Sequence of chain 1.D:
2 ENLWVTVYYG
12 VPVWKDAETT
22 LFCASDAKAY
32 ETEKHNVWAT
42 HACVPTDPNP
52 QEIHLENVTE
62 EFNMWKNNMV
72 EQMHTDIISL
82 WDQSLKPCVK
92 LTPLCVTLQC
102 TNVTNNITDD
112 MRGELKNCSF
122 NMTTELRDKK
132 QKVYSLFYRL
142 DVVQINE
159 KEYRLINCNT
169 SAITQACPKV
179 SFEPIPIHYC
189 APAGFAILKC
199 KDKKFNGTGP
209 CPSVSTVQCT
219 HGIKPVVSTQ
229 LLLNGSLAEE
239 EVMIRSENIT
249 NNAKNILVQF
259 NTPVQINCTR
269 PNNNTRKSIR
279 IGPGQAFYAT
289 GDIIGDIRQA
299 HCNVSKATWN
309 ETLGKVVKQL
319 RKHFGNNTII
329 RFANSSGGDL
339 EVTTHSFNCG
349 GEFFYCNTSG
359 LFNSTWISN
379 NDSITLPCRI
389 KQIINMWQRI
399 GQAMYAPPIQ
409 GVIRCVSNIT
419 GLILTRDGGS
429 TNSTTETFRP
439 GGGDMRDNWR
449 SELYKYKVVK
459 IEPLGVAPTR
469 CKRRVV

Binding-site contacts:
Ligand atom O7 contacts residue ASN324 of chain 1.D at 4.0 Å.
Ligand atom N2 contacts residue ASN324 of chain 1.D at 3.0 Å (h-bond).
Ligand atom C4 contacts residue ASN324 of chain 1.D at 4.2 Å.
Ligand atom C1 contacts residue ASN324 of chain 1.D at 1.4 Å.
Ligand atom C3 contacts residue ASN324 of chain 1.D at 3.8 Å.
Ligand atom C2 contacts residue ASN324 of chain 1.D at 2.7 Å.
Ligand atom C5 contacts residue ASN324 of chain 1.D at 3.5 Å.
Ligand atom C7 contacts residue ASN324 of chain 1.D at 3.6 Å.
Ligand atom O5 contacts residue ASN324 of chain 1.D at 2.5 Å (h-bond).

A small-molecule ligand and the protein it binds are described below.
Small molecule (SMILES): CC(=O)N[C@@H]1[C@@H](O)[C@H](O)[C@@H](CO)O[C@H]1O